Binding-site contacts:
Ligand atom C14 contacts residue PHE97 of chain 1.A at 4.0 Å (hydrophobic).
Ligand atom C25 contacts residue LEU149 of chain 1.A at 4.0 Å (hydrophobic).
Ligand atom C24 contacts residue ILE95 of chain 1.A at 3.4 Å (hydrophobic).
Ligand atom N13 contacts residue LEU27 of chain 1.A at 3.8 Å.
Ligand atom C12 contacts residue LEU27 of chain 1.A at 4.0 Å (hydrophobic).
Ligand atom C20 contacts residue ALA48 of chain 1.A at 4.2 Å (hydrophobic).
Ligand atom C14 contacts residue GLY101 of chain 1.A at 3.9 Å.
Ligand atom C15 contacts residue CYS98 of chain 1.A at 4.0 Å (hydrophobic).
Ligand atom N13 contacts residue CYS98 of chain 1.A at 3.5 Å (h-bond).
Ligand atom C26 contacts residue ALA48 of chain 1.A at 3.5 Å (hydrophobic).
Ligand atom C15 contacts residue PHE97 of chain 1.A at 3.7 Å (hydrophobic).
Ligand atom C28 contacts residue ALA48 of chain 1.A at 3.9 Å (hydrophobic).
Ligand atom C15 contacts residue LEU27 of chain 1.A at 3.5 Å (hydrophobic).
Ligand atom C14 contacts residue CYS98 of chain 1.A at 3.9 Å (hydrophobic).
Ligand atom C9 contacts residue GLY101 of chain 1.A at 3.8 Å.
Ligand atom C25 contacts residue ALA48 of chain 1.A at 3.8 Å (hydrophobic).
Ligand atom C14 contacts residue LEU27 of chain 1.A at 3.6 Å (hydrophobic).
Ligand atom N27 contacts residue LEU149 of chain 1.A at 3.3 Å.
Ligand atom C25 contacts residue ILE95 of chain 1.A at 3.6 Å (hydrophobic).
Ligand atom O29 contacts residue GLU96 of chain 1.A at 3.7 Å.
Ligand atom N2 contacts residue VAL299 of chain 1.A at 3.9 Å.
Ligand atom C16 contacts residue LEU27 of chain 1.A at 3.9 Å (hydrophobic).
Ligand atom C10 contacts residue GLY101 of chain 1.A at 3.6 Å.
Ligand atom N27 contacts residue GLU96 of chain 1.A at 3.2 Å (salt-bridge).
Ligand atom O29 contacts residue CYS98 of chain 1.A at 2.7 Å (h-bond).
Ligand atom C28 contacts residue GLU96 of chain 1.A at 3.9 Å.
Ligand atom C28 contacts residue CYS98 of chain 1.A at 3.8 Å (hydrophobic).
Ligand atom O29 contacts residue PHE97 of chain 1.A at 3.4 Å.
Ligand atom N11 contacts residue GLY101 of chain 1.A at 3.9 Å.
Ligand atom C18 contacts residue LEU149 of chain 1.A at 3.6 Å (hydrophobic).
Ligand atom C17 contacts residue LEU149 of chain 1.A at 3.6 Å (hydrophobic).
Ligand atom O29 contacts residue LEU149 of chain 1.A at 4.2 Å.
Ligand atom C10 contacts residue LEU27 of chain 1.A at 4.0 Å (hydrophobic).
Ligand atom C23 contacts residue ASP160 of chain 1.A at 4.0 Å.
Ligand atom C20 contacts residue LEU149 of chain 1.A at 3.5 Å (hydrophobic).
Ligand atom C26 contacts residue LEU149 of chain 1.A at 3.3 Å (hydrophobic).
Ligand atom C26 contacts residue GLU96 of chain 1.A at 4.2 Å.
Ligand atom C28 contacts residue LEU149 of chain 1.A at 3.5 Å (hydrophobic).
Ligand atom N27 contacts residue ALA48 of chain 1.A at 3.4 Å.
Ligand atom N13 contacts residue PHE97 of chain 1.A at 3.6 Å.

A protein and the small-molecule ligand that binds it are described below.
Small molecule (SMILES): CN1CCN(c2ccc3[nH]c(-c4c(N)c5c(F)cccc5[nH]c4=O)nc3c2)CC1

Sequence of chain 1.A:
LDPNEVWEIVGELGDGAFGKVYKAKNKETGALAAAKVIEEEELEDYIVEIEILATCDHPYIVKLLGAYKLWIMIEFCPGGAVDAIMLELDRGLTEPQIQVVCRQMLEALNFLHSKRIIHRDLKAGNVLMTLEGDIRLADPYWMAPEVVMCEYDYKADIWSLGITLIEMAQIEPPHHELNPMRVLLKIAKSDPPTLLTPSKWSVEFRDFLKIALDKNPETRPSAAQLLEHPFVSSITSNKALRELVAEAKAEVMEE